This small molecule binds to this protein.
Small molecule (SMILES): CC(=O)N[C@@H]1[C@@H](O)[C@H](O)[C@@H](CO)O[C@H]1O

Binding-site contacts:
Ligand atom C1 contacts residue THR33 of chain 1.A at 4.1 Å.
Ligand atom C2 contacts residue ASN31 of chain 1.A at 2.5 Å.
Ligand atom O5 contacts residue ASN31 of chain 1.A at 2.4 Å (h-bond).
Ligand atom N2 contacts residue ASN31 of chain 1.A at 2.9 Å (h-bond).
Ligand atom C1 contacts residue ASN31 of chain 1.A at 1.4 Å.
Ligand atom C4 contacts residue ASN31 of chain 1.A at 4.2 Å.
Ligand atom O5 contacts residue THR33 of chain 1.A at 4.3 Å.
Ligand atom C8 contacts residue ASN31 of chain 1.A at 4.4 Å.
Ligand atom C3 contacts residue ASN31 of chain 1.A at 3.8 Å.
Ligand atom C5 contacts residue ASN31 of chain 1.A at 3.7 Å.
Ligand atom C7 contacts residue ASN31 of chain 1.A at 3.9 Å.

Sequence of chain 1.A:
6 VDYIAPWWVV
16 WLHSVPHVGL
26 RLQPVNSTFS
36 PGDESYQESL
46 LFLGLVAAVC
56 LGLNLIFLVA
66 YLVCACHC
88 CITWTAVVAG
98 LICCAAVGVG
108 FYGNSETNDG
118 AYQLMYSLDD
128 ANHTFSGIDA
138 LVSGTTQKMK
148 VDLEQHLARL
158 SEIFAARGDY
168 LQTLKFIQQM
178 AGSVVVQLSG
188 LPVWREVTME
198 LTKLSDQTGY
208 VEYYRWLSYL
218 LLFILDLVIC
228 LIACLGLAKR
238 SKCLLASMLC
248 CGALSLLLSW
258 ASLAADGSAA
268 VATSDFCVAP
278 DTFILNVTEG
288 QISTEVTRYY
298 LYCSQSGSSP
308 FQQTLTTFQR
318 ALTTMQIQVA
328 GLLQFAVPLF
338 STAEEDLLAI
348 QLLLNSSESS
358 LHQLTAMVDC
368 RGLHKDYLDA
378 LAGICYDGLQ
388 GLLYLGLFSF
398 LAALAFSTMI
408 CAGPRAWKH